Binding-site contacts:
Ligand atom O6 contacts residue ALA279 of chain 1.C at 3.5 Å.
Ligand atom C1 contacts residue ASN276 of chain 1.C at 1.4 Å.
Ligand atom C7 contacts residue ASN276 of chain 1.C at 3.7 Å.
Ligand atom O7 contacts residue ASN276 of chain 1.C at 3.7 Å.
Ligand atom O5 contacts residue ALA279 of chain 1.C at 4.4 Å.
Ligand atom C4 contacts residue ASN276 of chain 1.C at 4.2 Å.
Ligand atom C5 contacts residue ASN276 of chain 1.C at 3.6 Å.
Ligand atom C6 contacts residue VAL334 of chain 1.C at 4.4 Å (hydrophobic).
Ligand atom C3 contacts residue ASN276 of chain 1.C at 3.9 Å.
Ligand atom O6 contacts residue SER278 of chain 1.C at 4.4 Å.
Ligand atom C6 contacts residue SER278 of chain 1.C at 4.4 Å.
Ligand atom O6 contacts residue VAL334 of chain 1.C at 3.2 Å.
Ligand atom O5 contacts residue ASN276 of chain 1.C at 2.3 Å (h-bond).
Ligand atom O5 contacts residue SER278 of chain 1.C at 4.5 Å.
Ligand atom N2 contacts residue ASN276 of chain 1.C at 3.1 Å (h-bond).
Ligand atom C2 contacts residue ASN276 of chain 1.C at 2.5 Å.

Sequence of chain 1.C:
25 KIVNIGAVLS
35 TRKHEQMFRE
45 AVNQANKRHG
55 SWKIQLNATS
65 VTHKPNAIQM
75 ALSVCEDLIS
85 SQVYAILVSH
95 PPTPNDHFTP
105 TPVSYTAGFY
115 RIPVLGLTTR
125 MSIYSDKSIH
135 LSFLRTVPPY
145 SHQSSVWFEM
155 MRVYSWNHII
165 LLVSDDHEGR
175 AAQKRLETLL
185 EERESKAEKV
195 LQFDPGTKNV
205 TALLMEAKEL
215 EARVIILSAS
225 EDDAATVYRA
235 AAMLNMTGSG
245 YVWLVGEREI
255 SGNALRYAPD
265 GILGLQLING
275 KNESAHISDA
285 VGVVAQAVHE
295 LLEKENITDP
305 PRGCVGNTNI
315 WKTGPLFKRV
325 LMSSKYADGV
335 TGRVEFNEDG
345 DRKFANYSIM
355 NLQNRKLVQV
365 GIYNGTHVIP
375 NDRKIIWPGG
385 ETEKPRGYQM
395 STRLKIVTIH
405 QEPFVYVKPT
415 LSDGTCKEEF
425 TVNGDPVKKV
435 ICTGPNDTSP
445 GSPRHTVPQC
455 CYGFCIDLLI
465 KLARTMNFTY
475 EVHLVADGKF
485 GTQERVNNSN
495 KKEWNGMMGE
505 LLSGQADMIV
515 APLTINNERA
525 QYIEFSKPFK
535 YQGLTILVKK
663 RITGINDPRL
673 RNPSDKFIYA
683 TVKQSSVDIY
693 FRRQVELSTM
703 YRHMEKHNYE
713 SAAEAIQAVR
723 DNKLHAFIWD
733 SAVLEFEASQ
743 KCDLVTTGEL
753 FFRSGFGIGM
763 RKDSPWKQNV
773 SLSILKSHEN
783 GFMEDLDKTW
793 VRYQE

This small molecule binds to this protein.
Small molecule (SMILES): CC(=O)N[C@@H]1[C@@H](O)[C@H](O)[C@@H](CO)O[C@H]1O